Binding-site contacts:
Ligand atom O5 contacts residue ASN680 of chain 1.B at 2.3 Å (h-bond).
Ligand atom C5 contacts residue ASN680 of chain 1.B at 3.6 Å.
Ligand atom C5 contacts residue ARG734 of chain 1.B at 4.4 Å.
Ligand atom C7 contacts residue ASN680 of chain 1.B at 3.8 Å.
Ligand atom C3 contacts residue ASN680 of chain 1.B at 3.8 Å.
Ligand atom C4 contacts residue ASN680 of chain 1.B at 4.2 Å.
Ligand atom N2 contacts residue ASN680 of chain 1.B at 2.9 Å (h-bond).
Ligand atom O7 contacts residue ASN680 of chain 1.B at 4.4 Å.
Ligand atom C6 contacts residue ARG734 of chain 1.B at 4.2 Å.
Ligand atom O7 contacts residue PRO677 of chain 1.B at 4.0 Å.
Ligand atom C1 contacts residue ASN680 of chain 1.B at 1.4 Å.
Ligand atom O6 contacts residue ARG734 of chain 1.B at 3.6 Å.
Ligand atom C7 contacts residue LEU679 of chain 1.B at 4.3 Å (hydrophobic).
Ligand atom O5 contacts residue ARG734 of chain 1.B at 3.4 Å (salt-bridge).
Ligand atom O7 contacts residue LEU679 of chain 1.B at 3.6 Å (h-bond).
Ligand atom C1 contacts residue ARG734 of chain 1.B at 3.9 Å.
Ligand atom C2 contacts residue ASN680 of chain 1.B at 2.5 Å.
Ligand atom C8 contacts residue ASN680 of chain 1.B at 4.2 Å.
Ligand atom O7 contacts residue VAL678 of chain 1.B at 3.6 Å.

This small molecule binds to this protein.
Small molecule (SMILES): CC(=O)N[C@@H]1[C@@H](O)[C@H](O)[C@@H](CO)O[C@H]1O

Sequence of chain 1.B:
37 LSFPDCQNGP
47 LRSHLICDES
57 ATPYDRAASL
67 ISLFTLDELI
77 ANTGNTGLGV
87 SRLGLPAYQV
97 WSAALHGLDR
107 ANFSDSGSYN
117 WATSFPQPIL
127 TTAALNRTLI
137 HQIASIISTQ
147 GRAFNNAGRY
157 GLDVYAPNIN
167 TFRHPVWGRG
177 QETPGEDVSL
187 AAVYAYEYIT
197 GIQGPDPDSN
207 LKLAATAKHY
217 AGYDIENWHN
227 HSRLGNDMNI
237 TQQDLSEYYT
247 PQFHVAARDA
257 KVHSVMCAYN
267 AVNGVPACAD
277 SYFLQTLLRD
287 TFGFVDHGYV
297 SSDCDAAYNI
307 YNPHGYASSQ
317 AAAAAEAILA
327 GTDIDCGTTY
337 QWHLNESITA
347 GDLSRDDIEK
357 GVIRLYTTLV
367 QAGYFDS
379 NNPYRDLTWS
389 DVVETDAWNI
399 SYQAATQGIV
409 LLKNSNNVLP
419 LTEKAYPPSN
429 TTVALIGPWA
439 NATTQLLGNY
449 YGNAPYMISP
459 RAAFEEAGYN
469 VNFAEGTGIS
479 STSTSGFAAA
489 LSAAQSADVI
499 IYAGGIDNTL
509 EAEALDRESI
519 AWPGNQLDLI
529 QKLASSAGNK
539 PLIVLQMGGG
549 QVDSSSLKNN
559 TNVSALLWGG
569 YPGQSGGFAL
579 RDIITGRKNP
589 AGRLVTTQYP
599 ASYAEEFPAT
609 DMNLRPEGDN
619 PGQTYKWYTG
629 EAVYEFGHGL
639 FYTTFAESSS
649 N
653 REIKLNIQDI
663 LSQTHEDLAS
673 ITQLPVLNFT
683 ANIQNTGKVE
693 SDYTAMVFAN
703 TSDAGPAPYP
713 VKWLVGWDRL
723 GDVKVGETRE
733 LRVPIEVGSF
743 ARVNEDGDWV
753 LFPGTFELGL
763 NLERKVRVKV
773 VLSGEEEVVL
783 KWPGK